Sequence of chain 1.A:
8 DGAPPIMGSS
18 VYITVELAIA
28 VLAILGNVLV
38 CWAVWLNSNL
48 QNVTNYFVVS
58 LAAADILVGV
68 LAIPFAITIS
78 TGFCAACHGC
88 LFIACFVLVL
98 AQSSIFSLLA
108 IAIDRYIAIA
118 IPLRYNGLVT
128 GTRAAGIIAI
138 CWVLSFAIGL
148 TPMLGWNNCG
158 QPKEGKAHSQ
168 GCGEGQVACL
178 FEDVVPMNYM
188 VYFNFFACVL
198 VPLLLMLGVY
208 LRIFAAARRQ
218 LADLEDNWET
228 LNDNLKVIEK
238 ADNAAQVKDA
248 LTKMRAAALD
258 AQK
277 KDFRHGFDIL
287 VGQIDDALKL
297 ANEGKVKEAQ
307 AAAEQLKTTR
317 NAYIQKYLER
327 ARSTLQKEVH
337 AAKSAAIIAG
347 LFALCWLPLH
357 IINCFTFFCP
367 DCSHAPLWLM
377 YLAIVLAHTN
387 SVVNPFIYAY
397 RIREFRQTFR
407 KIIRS

Binding-site contacts:
Ligand atom C3 contacts residue CYS368 of chain 1.A at 4.0 Å (hydrophobic).
Ligand atom C23 contacts residue PRO354 of chain 1.A at 4.3 Å (hydrophobic).
Ligand atom C12 contacts residue ILE358 of chain 1.A at 3.9 Å (hydrophobic).
Ligand atom C2 contacts residue ALA371 of chain 1.A at 4.0 Å (hydrophobic).
Ligand atom C21 contacts residue PRO354 of chain 1.A at 3.6 Å (hydrophobic).
Ligand atom O1 contacts residue CYS368 of chain 1.A at 3.6 Å.
Ligand atom C18 contacts residue OLA1 of chain 1.U at 3.8 Å.
Ligand atom C11 contacts residue ILE358 of chain 1.A at 4.0 Å (hydrophobic).
Ligand atom C3 contacts residue SER369 of chain 1.A at 3.4 Å.
Ligand atom C3 contacts residue OLA1 of chain 1.U at 4.4 Å.
Ligand atom O1 contacts residue OLA1 of chain 1.U at 4.0 Å.
Ligand atom C4 contacts residue OLA1 of chain 1.U at 4.0 Å.
Ligand atom C27 contacts residue LEU353 of chain 1.A at 3.9 Å (hydrophobic).
Ligand atom C27 contacts residue LEU350 of chain 1.A at 4.2 Å (hydrophobic).
Ligand atom C24 contacts residue ILE357 of chain 1.A at 4.4 Å (hydrophobic).
Ligand atom C12 contacts residue PHE361 of chain 1.A at 4.3 Å (hydrophobic).
Ligand atom C21 contacts residue ILE357 of chain 1.A at 4.2 Å (hydrophobic).
Ligand atom C11 contacts residue LEU375 of chain 1.A at 4.3 Å (hydrophobic).
Ligand atom C19 contacts residue LEU375 of chain 1.A at 3.9 Å (hydrophobic).
Ligand atom C2 contacts residue OLA1 of chain 1.U at 4.5 Å.
Ligand atom C1 contacts residue PHE361 of chain 1.A at 4.0 Å (hydrophobic).
Ligand atom C18 contacts residue LEU375 of chain 1.A at 4.2 Å (hydrophobic).
Ligand atom C25 contacts residue LEU350 of chain 1.A at 4.3 Å (hydrophobic).
Ligand atom C12 contacts residue ILE357 of chain 1.A at 4.3 Å (hydrophobic).
Ligand atom C11 contacts residue PHE361 of chain 1.A at 4.3 Å (hydrophobic).
Ligand atom C22 contacts residue ILE357 of chain 1.A at 4.5 Å (hydrophobic).
Ligand atom C1 contacts residue ALA371 of chain 1.A at 4.4 Å (hydrophobic).
Ligand atom C19 contacts residue ALA371 of chain 1.A at 4.3 Å (hydrophobic).
Ligand atom C19 contacts residue OLA1 of chain 1.U at 3.6 Å.
Ligand atom C2 contacts residue SER369 of chain 1.A at 3.1 Å.
Ligand atom C26 contacts residue LEU350 of chain 1.A at 4.0 Å (hydrophobic).
Ligand atom O1 contacts residue SER369 of chain 1.A at 2.6 Å (h-bond).
Ligand atom C23 contacts residue ILE357 of chain 1.A at 4.2 Å (hydrophobic).
Ligand atom C9 contacts residue PHE361 of chain 1.A at 4.2 Å (hydrophobic).
Ligand atom C14 contacts residue PHE361 of chain 1.A at 4.5 Å (hydrophobic).
Ligand atom C27 contacts residue PRO354 of chain 1.A at 4.2 Å (hydrophobic).
Ligand atom C27 contacts residue ILE357 of chain 1.A at 4.5 Å (hydrophobic).
Ligand atom C17 contacts residue ILE357 of chain 1.A at 4.5 Å (hydrophobic).
Ligand atom C2 contacts residue HIS370 of chain 1.A at 4.4 Å.

A small-molecule ligand and the protein it binds are described below.
Small molecule (SMILES): CC(C)CCC[C@@H](C)[C@H]1CC[C@H]2[C@@H]3CC=C4C[C@@H](O)CC[C@]4(C)[C@H]3CC[C@]12C